A small-molecule ligand and the protein it binds are described below.
Small molecule (SMILES): CC(=O)N[C@@H]1[C@@H](O)[C@H](O)[C@@H](CO)O[C@H]1O

Sequence of chain 1.B:
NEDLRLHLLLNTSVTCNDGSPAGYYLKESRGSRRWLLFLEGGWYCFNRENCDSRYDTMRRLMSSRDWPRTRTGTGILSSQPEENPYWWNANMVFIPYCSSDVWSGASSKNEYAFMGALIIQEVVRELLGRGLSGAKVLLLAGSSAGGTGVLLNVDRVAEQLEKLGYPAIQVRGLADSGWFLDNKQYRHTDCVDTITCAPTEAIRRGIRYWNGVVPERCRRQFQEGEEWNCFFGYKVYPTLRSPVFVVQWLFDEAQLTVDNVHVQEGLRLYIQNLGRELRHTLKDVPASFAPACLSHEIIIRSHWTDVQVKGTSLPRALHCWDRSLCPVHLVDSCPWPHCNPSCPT

Binding-site contacts:
Ligand atom O6 contacts residue VAL22 of chain 1.B at 3.5 Å.
Ligand atom C6 contacts residue SER21 of chain 1.B at 3.8 Å.
Ligand atom O6 contacts residue LEU129 of chain 1.B at 3.9 Å.
Ligand atom C6 contacts residue MET126 of chain 1.B at 4.1 Å (hydrophobic).
Ligand atom O5 contacts residue VAL22 of chain 1.B at 3.5 Å.
Ligand atom C3 contacts residue ASN19 of chain 1.B at 3.8 Å.
Ligand atom O6 contacts residue MET126 of chain 1.B at 4.1 Å.
Ligand atom O7 contacts residue ASN19 of chain 1.B at 3.9 Å.
Ligand atom C5 contacts residue SER21 of chain 1.B at 3.6 Å.
Ligand atom C2 contacts residue ASN19 of chain 1.B at 2.5 Å.
Ligand atom C5 contacts residue ASN19 of chain 1.B at 3.6 Å.
Ligand atom C6 contacts residue VAL22 of chain 1.B at 3.8 Å (hydrophobic).
Ligand atom N2 contacts residue ASN19 of chain 1.B at 3.0 Å (h-bond).
Ligand atom O5 contacts residue SER21 of chain 1.B at 3.8 Å.
Ligand atom C5 contacts residue VAL22 of chain 1.B at 4.3 Å (hydrophobic).
Ligand atom C7 contacts residue ASN19 of chain 1.B at 3.6 Å.
Ligand atom O5 contacts residue ASN19 of chain 1.B at 2.3 Å (h-bond).
Ligand atom C4 contacts residue ASN19 of chain 1.B at 4.2 Å.
Ligand atom C1 contacts residue SER21 of chain 1.B at 4.2 Å.
Ligand atom C1 contacts residue ASN19 of chain 1.B at 1.4 Å.